Binding-site contacts:
Ligand atom O4' contacts residue GLY17 of chain 1.A at 3.8 Å.
Ligand atom C8 contacts residue VAL24 of chain 1.A at 3.7 Å (hydrophobic).
Ligand atom C1' contacts residue LEU16 of chain 1.A at 4.1 Å (hydrophobic).
Ligand atom O4' contacts residue LEU16 of chain 1.A at 3.4 Å (h-bond).
Ligand atom N1 contacts residue GLU88 of chain 1.A at 4.1 Å.
Ligand atom O1B contacts residue GLU137 of chain 1.A at 3.8 Å.
Ligand atom PA contacts residue VAL156 of chain 1.A at 3.8 Å.
Ligand atom N6 contacts residue LEU87 of chain 1.A at 4.0 Å.
Ligand atom O2B contacts residue SER155 of chain 1.A at 3.2 Å (h-bond).
Ligand atom N1 contacts residue ALA90 of chain 1.A at 3.2 Å (h-bond).
Ligand atom C2 contacts residue TYR89 of chain 1.A at 3.8 Å (hydrophobic).
Ligand atom O4' contacts residue VAL24 of chain 1.A at 3.9 Å.
Ligand atom PB contacts residue SER155 of chain 1.A at 3.7 Å.
Ligand atom N6 contacts residue LEU71 of chain 1.A at 3.5 Å.
Ligand atom C4' contacts residue GLY17 of chain 1.A at 3.7 Å.
Ligand atom C3' contacts residue LEU16 of chain 1.A at 4.1 Å (hydrophobic).
Ligand atom O2B contacts residue ASN138 of chain 1.A at 3.4 Å (h-bond).
Ligand atom N6 contacts residue LEU140 of chain 1.A at 3.9 Å.
Ligand atom N6 contacts residue ALA37 of chain 1.A at 3.8 Å.
Ligand atom C6 contacts residue LEU140 of chain 1.A at 3.6 Å (hydrophobic).
Ligand atom C2 contacts residue ALA90 of chain 1.A at 3.4 Å (hydrophobic).
Ligand atom O1A contacts residue VAL156 of chain 1.A at 2.7 Å.
Ligand atom O3A contacts residue VAL156 of chain 1.A at 3.6 Å.
Ligand atom C4 contacts residue LEU16 of chain 1.A at 4.0 Å (hydrophobic).
Ligand atom N1 contacts residue LEU140 of chain 1.A at 3.8 Å.
Ligand atom N7 contacts residue VAL24 of chain 1.A at 3.9 Å.
Ligand atom N1 contacts residue TYR89 of chain 1.A at 3.8 Å.
Ligand atom N6 contacts residue GLU88 of chain 1.A at 2.9 Å (salt-bridge).
Ligand atom C4' contacts residue LEU16 of chain 1.A at 3.6 Å (hydrophobic).
Ligand atom O3' contacts residue LEU16 of chain 1.A at 3.5 Å (h-bond).
Ligand atom C6 contacts residue ALA37 of chain 1.A at 4.0 Å (hydrophobic).
Ligand atom O2A contacts residue LYS39 of chain 1.A at 3.7 Å.
Ligand atom N3 contacts residue LEU16 of chain 1.A at 3.8 Å.
Ligand atom O2' contacts residue THR94 of chain 1.A at 3.8 Å.
Ligand atom O1A contacts residue SER155 of chain 1.A at 3.7 Å.
Ligand atom C5' contacts residue VAL24 of chain 1.A at 3.6 Å (hydrophobic).
Ligand atom C5' contacts residue VAL156 of chain 1.A at 4.1 Å (hydrophobic).
Ligand atom C6 contacts residue GLU88 of chain 1.A at 3.9 Å.
Ligand atom C5 contacts residue LEU140 of chain 1.A at 3.9 Å (hydrophobic).
Ligand atom O3A contacts residue SER155 of chain 1.A at 3.3 Å (h-bond).

Sequence of chain 1.A:
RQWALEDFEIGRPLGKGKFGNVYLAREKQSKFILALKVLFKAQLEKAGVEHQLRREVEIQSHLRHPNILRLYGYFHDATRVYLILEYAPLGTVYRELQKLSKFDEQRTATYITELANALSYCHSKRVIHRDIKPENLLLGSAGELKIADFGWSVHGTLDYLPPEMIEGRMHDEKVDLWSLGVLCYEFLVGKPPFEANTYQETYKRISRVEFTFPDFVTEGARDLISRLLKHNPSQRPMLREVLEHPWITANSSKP

This small molecule binds to this protein.
Small molecule (SMILES): Nc1ncnc2c1ncn2[C@@H]1O[C@H](CO[P](=O)(O)O[P](=O)(O)NP(=O)(O)O)[C@@H](O)[C@H]1O